Binding-site contacts:
Ligand atom C19 contacts residue ALA53 of chain 1.B at 4.0 Å (hydrophobic).
Ligand atom C05 contacts residue PHE107 of chain 1.B at 3.7 Å (hydrophobic).
Ligand atom C22 contacts residue PHE107 of chain 1.B at 4.2 Å (hydrophobic).
Ligand atom C04 contacts residue PHE107 of chain 1.B at 3.9 Å (hydrophobic).
Ligand atom C03 contacts residue MET91 of chain 1.B at 3.9 Å (hydrophobic).
Ligand atom C20 contacts residue LEU90 of chain 1.B at 4.1 Å (hydrophobic).
Ligand atom C03 contacts residue LEU131 of chain 1.B at 4.2 Å (hydrophobic).
Ligand atom C19 contacts residue GLU56 of chain 1.B at 3.5 Å.
Ligand atom C13 contacts residue ALA53 of chain 1.B at 3.8 Å (hydrophobic).
Ligand atom C02 contacts residue ILE127 of chain 1.B at 3.8 Å (hydrophobic).
Ligand atom C12 contacts residue PHE107 of chain 1.B at 4.1 Å (hydrophobic).
Ligand atom C02 contacts residue MET91 of chain 1.B at 3.6 Å (hydrophobic).
Ligand atom C02 contacts residue GLY224 of chain 1.B at 3.9 Å.
Ligand atom O01 contacts residue GLU56 of chain 1.B at 2.7 Å (salt-bridge).
Ligand atom O01 contacts residue ARG97 of chain 1.B at 3.5 Å (salt-bridge).
Ligand atom C01 contacts residue GLY224 of chain 1.B at 3.9 Å.
Ligand atom O01 contacts residue LEU90 of chain 1.B at 3.8 Å.
Ligand atom C15 contacts residue LEU228 of chain 1.B at 4.0 Å (hydrophobic).
Ligand atom C05 contacts residue LEU49 of chain 1.B at 4.0 Å (hydrophobic).
Ligand atom C19 contacts residue PHE107 of chain 1.B at 3.7 Å (hydrophobic).
Ligand atom C07 contacts residue HIS227 of chain 1.B at 3.8 Å.
Ligand atom C15 contacts residue ALA53 of chain 1.B at 3.9 Å (hydrophobic).
Ligand atom C14 contacts residue LEU243 of chain 1.B at 4.1 Å (hydrophobic).
Ligand atom C16 contacts residue THR50 of chain 1.B at 3.7 Å.
Ligand atom C15 contacts residue THR50 of chain 1.B at 4.0 Å.
Ligand atom C16 contacts residue MET46 of chain 1.B at 4.0 Å (hydrophobic).
Ligand atom C21 contacts residue LEU90 of chain 1.B at 3.6 Å (hydrophobic).
Ligand atom C18 contacts residue PHE107 of chain 1.B at 4.0 Å (hydrophobic).
Ligand atom C14 contacts residue TRP86 of chain 1.B at 4.0 Å (hydrophobic).
Ligand atom C20 contacts residue GLU56 of chain 1.B at 3.4 Å.
Ligand atom C16 contacts residue LEU49 of chain 1.B at 4.0 Å (hydrophobic).
Ligand atom C14 contacts residue ALA53 of chain 1.B at 3.6 Å (hydrophobic).
Ligand atom C08 contacts residue LEU228 of chain 1.B at 3.8 Å (hydrophobic).
Ligand atom C20 contacts residue PHE107 of chain 1.B at 3.9 Å (hydrophobic).
Ligand atom C07 contacts residue LEU228 of chain 1.B at 4.2 Å (hydrophobic).
Ligand atom C17 contacts residue LEU49 of chain 1.B at 3.9 Å (hydrophobic).
Ligand atom C14 contacts residue LEU228 of chain 1.B at 4.1 Å (hydrophobic).
Ligand atom C18 contacts residue ALA53 of chain 1.B at 3.9 Å (hydrophobic).
Ligand atom C18 contacts residue LEU49 of chain 1.B at 4.0 Å (hydrophobic).
Ligand atom C16 contacts residue LEU228 of chain 1.B at 4.0 Å (hydrophobic).

The small molecule below binds the protein below.
Small molecule (SMILES): Oc1ccc(C(=C2C3CCCC2CCC3)c2ccccc2)cc1

Sequence of chain 1.B:
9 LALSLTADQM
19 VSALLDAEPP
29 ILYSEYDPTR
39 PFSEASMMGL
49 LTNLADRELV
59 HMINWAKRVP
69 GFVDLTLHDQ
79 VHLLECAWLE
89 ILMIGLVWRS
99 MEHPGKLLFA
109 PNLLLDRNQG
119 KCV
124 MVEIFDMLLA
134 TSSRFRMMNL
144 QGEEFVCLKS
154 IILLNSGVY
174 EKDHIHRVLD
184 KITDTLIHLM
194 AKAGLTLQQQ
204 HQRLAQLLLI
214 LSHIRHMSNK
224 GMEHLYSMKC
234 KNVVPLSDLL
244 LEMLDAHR